Sequence of chain 1.A:
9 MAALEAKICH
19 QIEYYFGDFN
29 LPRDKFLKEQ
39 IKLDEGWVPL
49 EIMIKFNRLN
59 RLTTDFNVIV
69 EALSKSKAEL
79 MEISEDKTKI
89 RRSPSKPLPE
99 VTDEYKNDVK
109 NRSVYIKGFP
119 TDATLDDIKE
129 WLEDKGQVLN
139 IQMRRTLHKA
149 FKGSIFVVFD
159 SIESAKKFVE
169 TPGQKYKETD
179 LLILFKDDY

Binding-site contacts:
Ligand atom OP1 contacts residue TYR23 of chain 1.A at 2.6 Å (h-bond).
Ligand atom C2' contacts residue ASP32 of chain 1.A at 3.5 Å.
Ligand atom O2' contacts residue PHE34 of chain 1.A at 3.7 Å.
Ligand atom O2 contacts residue ASN55 of chain 1.A at 3.7 Å.
Ligand atom OP2 contacts residue ASN55 of chain 1.A at 3.3 Å.
Ligand atom C4 contacts residue TYR22 of chain 1.A at 3.5 Å (hydrophobic).
Ligand atom C5 contacts residue PHE34 of chain 1.A at 3.5 Å (hydrophobic).
Ligand atom O3' contacts residue ARG56 of chain 1.A at 3.6 Å.
Ligand atom C5 contacts residue ILE139 of chain 1.A at 3.1 Å (hydrophobic).
Ligand atom O2 contacts residue GLN19 of chain 1.A at 3.0 Å (h-bond).
Ligand atom C3' contacts residue ASP32 of chain 1.A at 3.3 Å.
Ligand atom C4 contacts residue ILE139 of chain 1.A at 3.7 Å (hydrophobic).
Ligand atom C4' contacts residue ARG56 of chain 1.A at 3.5 Å.
Ligand atom C6 contacts residue PHE54 of chain 1.A at 3.6 Å (hydrophobic).
Ligand atom N1 contacts residue LEU123 of chain 1.A at 3.6 Å.
Ligand atom C5 contacts residue ASN138 of chain 1.A at 3.6 Å.
Ligand atom C2 contacts residue TYR22 of chain 1.A at 3.5 Å (hydrophobic).
Ligand atom O4 contacts residue ASN138 of chain 1.A at 3.4 Å.
Ligand atom O2' contacts residue ASP32 of chain 1.A at 2.9 Å (salt-bridge).
Ligand atom O3' contacts residue ASP32 of chain 1.A at 2.3 Å (salt-bridge).
Ligand atom O4' contacts residue ARG56 of chain 1.A at 3.1 Å.
Ligand atom C4 contacts residue PHE34 of chain 1.A at 3.4 Å (hydrophobic).
Ligand atom OP1 contacts residue ASN55 of chain 1.A at 3.4 Å (h-bond).
Ligand atom O2' contacts residue TYR22 of chain 1.A at 3.5 Å.
Ligand atom O4 contacts residue ILE139 of chain 1.A at 2.8 Å (h-bond).
Ligand atom O2 contacts residue TYR22 of chain 1.A at 3.6 Å.
Ligand atom O4' contacts residue LEU123 of chain 1.A at 3.2 Å.
Ligand atom N1 contacts residue TYR22 of chain 1.A at 3.6 Å.
Ligand atom O4 contacts residue PHE34 of chain 1.A at 3.5 Å.
Ligand atom C5 contacts residue PHE54 of chain 1.A at 3.7 Å (hydrophobic).
Ligand atom O4 contacts residue TYR22 of chain 1.A at 3.6 Å.
Ligand atom C5 contacts residue TYR22 of chain 1.A at 3.5 Å (hydrophobic).
Ligand atom C1' contacts residue ARG56 of chain 1.A at 3.5 Å.
Ligand atom N3 contacts residue TYR22 of chain 1.A at 3.6 Å.
Ligand atom C3' contacts residue PHE54 of chain 1.A at 3.5 Å (hydrophobic).
Ligand atom OP1 contacts residue ARG56 of chain 1.A at 2.8 Å (salt-bridge).
Ligand atom O2' contacts residue TYR23 of chain 1.A at 3.4 Å.
Ligand atom N1 contacts residue PHE34 of chain 1.A at 3.7 Å.
Ligand atom N3 contacts residue PHE34 of chain 1.A at 3.7 Å.
Ligand atom C2 contacts residue PHE34 of chain 1.A at 3.7 Å (hydrophobic).

This small molecule binds to this protein.
Small molecule (SMILES): O=c1ccn([C@@H]2O[C@H](CO[P](=O)(O)O[C@H]3[C@@H](O)[C@H](n4ccc(=O)[nH]c4=O)O[C@@H]3CO[P](=O)(O)O[C@H]3[C@@H](O)[C@H](n4ccc(=O)[nH]c4=O)O[C@@H]3CO)[C@@H](O)[C@H]2O)c(=O)[nH]1